Binding-site contacts:
Ligand atom O1A contacts residue ARG77 of chain 45.D at 2.8 Å (salt-bridge).
Ligand atom O4 contacts residue VAL296 of chain 45.D at 4.0 Å.
Ligand atom C3 contacts residue GLY78 of chain 45.D at 4.0 Å.
Ligand atom C11 contacts residue TYR72 of chain 45.D at 4.0 Å (hydrophobic).
Ligand atom C3 contacts residue ARG77 of chain 45.D at 3.4 Å.
Ligand atom O1B contacts residue ARG77 of chain 45.D at 2.8 Å (salt-bridge).
Ligand atom C1 contacts residue TYR72 of chain 45.D at 3.8 Å (hydrophobic).
Ligand atom C4 contacts residue TYR72 of chain 45.D at 3.4 Å (hydrophobic).
Ligand atom N5 contacts residue TYR72 of chain 45.D at 3.0 Å (h-bond).
Ligand atom C4 contacts residue ARG77 of chain 45.D at 4.1 Å.
Ligand atom C6 contacts residue THR94 of chain 45.D at 4.2 Å.
Ligand atom O8 contacts residue TYR72 of chain 45.D at 3.7 Å.
Ligand atom C11 contacts residue ASP85 of chain 45.E at 3.6 Å.
Ligand atom C3 contacts residue VAL296 of chain 45.D at 3.5 Å (hydrophobic).
Ligand atom O4 contacts residue ARG77 of chain 45.D at 4.3 Å.
Ligand atom O8 contacts residue ARG77 of chain 45.D at 3.6 Å.
Ligand atom C4 contacts residue HIS298 of chain 45.D at 3.7 Å.
Ligand atom C4 contacts residue GLY78 of chain 45.D at 3.8 Å.
Ligand atom O3 contacts residue ASN80 of chain 45.D at 3.8 Å.
Ligand atom O4 contacts residue THR291 of chain 45.D at 4.0 Å.
Ligand atom O10 contacts residue THR291 of chain 45.D at 3.8 Å.
Ligand atom C10 contacts residue TYR72 of chain 45.D at 3.8 Å (hydrophobic).
Ligand atom O4 contacts residue HIS298 of chain 45.D at 2.6 Å (h-bond).
Ligand atom C6 contacts residue ASN93 of chain 45.D at 3.2 Å.
Ligand atom O1A contacts residue TYR72 of chain 45.D at 3.3 Å.
Ligand atom O6 contacts residue ASN93 of chain 45.D at 3.4 Å (h-bond).
Ligand atom C6 contacts residue TYR72 of chain 45.D at 3.8 Å (hydrophobic).
Ligand atom C4 contacts residue VAL296 of chain 45.D at 4.2 Å (hydrophobic).
Ligand atom O3 contacts residue VAL296 of chain 45.D at 4.3 Å.
Ligand atom O3 contacts residue ARG77 of chain 45.D at 4.3 Å.
Ligand atom O3 contacts residue GLY78 of chain 45.D at 3.8 Å.
Ligand atom C3 contacts residue HIS298 of chain 45.D at 3.9 Å.
Ligand atom O1B contacts residue TYR72 of chain 45.D at 4.0 Å.
Ligand atom C1 contacts residue ARG77 of chain 45.D at 3.4 Å.
Ligand atom O4 contacts residue GLY78 of chain 45.D at 3.1 Å (h-bond).
Ligand atom O1A contacts residue GLY78 of chain 45.D at 4.1 Å.
Ligand atom O4 contacts residue ILE79 of chain 45.D at 4.2 Å.
Ligand atom C2 contacts residue ARG77 of chain 45.D at 4.0 Å.
Ligand atom O4 contacts residue TYR72 of chain 45.D at 3.9 Å.
Ligand atom C5 contacts residue TYR72 of chain 45.D at 3.6 Å (hydrophobic).

Sequence of chain 45.E:
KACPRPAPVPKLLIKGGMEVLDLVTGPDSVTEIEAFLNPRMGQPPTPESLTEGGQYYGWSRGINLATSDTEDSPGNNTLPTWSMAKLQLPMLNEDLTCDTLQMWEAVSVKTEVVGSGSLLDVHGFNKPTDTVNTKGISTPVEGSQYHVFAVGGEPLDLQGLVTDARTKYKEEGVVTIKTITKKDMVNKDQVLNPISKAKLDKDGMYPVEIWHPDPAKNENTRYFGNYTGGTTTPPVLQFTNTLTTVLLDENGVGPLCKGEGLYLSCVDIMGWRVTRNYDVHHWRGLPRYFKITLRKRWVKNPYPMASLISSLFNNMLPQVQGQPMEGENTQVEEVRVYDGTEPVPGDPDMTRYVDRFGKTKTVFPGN

Sequence of chain 45.D:
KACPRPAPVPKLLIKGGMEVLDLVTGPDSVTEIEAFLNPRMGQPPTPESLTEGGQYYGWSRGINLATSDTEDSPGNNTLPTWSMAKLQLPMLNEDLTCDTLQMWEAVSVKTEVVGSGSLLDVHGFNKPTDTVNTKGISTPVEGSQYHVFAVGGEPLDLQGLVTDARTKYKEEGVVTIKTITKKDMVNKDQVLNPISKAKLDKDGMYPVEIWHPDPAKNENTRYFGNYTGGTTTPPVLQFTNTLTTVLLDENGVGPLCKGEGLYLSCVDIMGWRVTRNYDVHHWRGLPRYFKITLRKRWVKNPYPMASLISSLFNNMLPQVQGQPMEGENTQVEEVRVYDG

This small molecule binds to this protein.
Small molecule (SMILES): CC(=O)N[C@H]1[C@H]([C@H](O)[C@H](O)CO)O[C@@](O[C@H]2[C@@H](O)[C@@H](CO)O[C@@H](O[C@H]3[C@H](O)[C@@H](O)[C@H](O)O[C@@H]3CO)[C@@H]2O)(C(=O)O)C[C@@H]1O